Sequence of chain 1.F:
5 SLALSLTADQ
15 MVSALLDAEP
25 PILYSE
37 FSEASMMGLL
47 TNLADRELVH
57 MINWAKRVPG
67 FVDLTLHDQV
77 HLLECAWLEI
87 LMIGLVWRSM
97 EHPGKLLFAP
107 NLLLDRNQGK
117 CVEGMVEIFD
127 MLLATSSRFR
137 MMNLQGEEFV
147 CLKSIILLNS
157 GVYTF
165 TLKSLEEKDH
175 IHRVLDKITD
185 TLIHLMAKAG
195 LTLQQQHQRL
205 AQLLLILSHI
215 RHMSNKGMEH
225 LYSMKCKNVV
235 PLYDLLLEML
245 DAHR

This protein binds this small molecule.
Small molecule (SMILES): C[C@]12CC[C@@H]3c4ccc(O)cc4CC[C@H]3[C@@H]1CC[C@@H]2O

Binding-site contacts:
Ligand atom C7 contacts residue PHE104 of chain 1.F at 4.2 Å (hydrophobic).
Ligand atom C5 contacts residue LEU91 of chain 1.F at 4.2 Å (hydrophobic).
Ligand atom C9 contacts residue PHE104 of chain 1.F at 4.2 Å (hydrophobic).
Ligand atom C4 contacts residue PHE104 of chain 1.F at 4.2 Å (hydrophobic).
Ligand atom C15 contacts residue ILE124 of chain 1.F at 4.0 Å (hydrophobic).
Ligand atom O3 contacts residue GLU53 of chain 1.F at 2.5 Å (salt-bridge).
Ligand atom C3 contacts residue LEU87 of chain 1.F at 4.2 Å (hydrophobic).
Ligand atom C2 contacts residue LEU46 of chain 1.F at 4.3 Å (hydrophobic).
Ligand atom C7 contacts residue LEU128 of chain 1.F at 4.3 Å (hydrophobic).
Ligand atom O3 contacts residue LEU87 of chain 1.F at 3.8 Å.
Ligand atom C16 contacts residue MET121 of chain 1.F at 4.2 Å (hydrophobic).
Ligand atom C2 contacts residue PHE104 of chain 1.F at 4.0 Å (hydrophobic).
Ligand atom O3 contacts residue ARG94 of chain 1.F at 3.0 Å (salt-bridge).
Ligand atom C16 contacts residue ILE124 of chain 1.F at 4.1 Å (hydrophobic).
Ligand atom C3 contacts residue ARG94 of chain 1.F at 4.1 Å.
Ligand atom C18 contacts residue LEU225 of chain 1.F at 4.0 Å (hydrophobic).
Ligand atom C1 contacts residue LEU46 of chain 1.F at 3.7 Å (hydrophobic).
Ligand atom C16 contacts residue HIS224 of chain 1.F at 3.4 Å.
Ligand atom C3 contacts residue PHE104 of chain 1.F at 4.2 Å (hydrophobic).
Ligand atom O17 contacts residue MET43 of chain 1.F at 3.8 Å.
Ligand atom C15 contacts residue MET88 of chain 1.F at 4.0 Å (hydrophobic).
Ligand atom C10 contacts residue PHE104 of chain 1.F at 3.8 Å (hydrophobic).
Ligand atom C4 contacts residue LEU87 of chain 1.F at 3.7 Å (hydrophobic).
Ligand atom O17 contacts residue HIS224 of chain 1.F at 2.7 Å (h-bond).
Ligand atom O17 contacts residue GLY221 of chain 1.F at 4.2 Å.
Ligand atom C2 contacts residue GLU53 of chain 1.F at 3.3 Å.
Ligand atom C17 contacts residue HIS224 of chain 1.F at 3.4 Å.
Ligand atom C15 contacts residue GLY221 of chain 1.F at 4.2 Å.
Ligand atom C7 contacts residue MET88 of chain 1.F at 4.2 Å (hydrophobic).
Ligand atom C3 contacts residue GLU53 of chain 1.F at 3.3 Å.
Ligand atom C5 contacts residue PHE104 of chain 1.F at 3.9 Å (hydrophobic).
Ligand atom C1 contacts residue ALA50 of chain 1.F at 3.9 Å (hydrophobic).
Ligand atom C8 contacts residue LEU84 of chain 1.F at 4.3 Å (hydrophobic).
Ligand atom O17 contacts residue LEU225 of chain 1.F at 3.4 Å.
Ligand atom C11 contacts residue LEU46 of chain 1.F at 4.2 Å (hydrophobic).
Ligand atom C6 contacts residue PHE104 of chain 1.F at 4.1 Å (hydrophobic).
Ligand atom C6 contacts residue LEU91 of chain 1.F at 3.7 Å (hydrophobic).
Ligand atom C2 contacts residue ALA50 of chain 1.F at 4.1 Å (hydrophobic).
Ligand atom C4 contacts residue LEU91 of chain 1.F at 4.1 Å (hydrophobic).
Ligand atom C1 contacts residue PHE104 of chain 1.F at 4.1 Å (hydrophobic).